Sequence of chain 1.C:
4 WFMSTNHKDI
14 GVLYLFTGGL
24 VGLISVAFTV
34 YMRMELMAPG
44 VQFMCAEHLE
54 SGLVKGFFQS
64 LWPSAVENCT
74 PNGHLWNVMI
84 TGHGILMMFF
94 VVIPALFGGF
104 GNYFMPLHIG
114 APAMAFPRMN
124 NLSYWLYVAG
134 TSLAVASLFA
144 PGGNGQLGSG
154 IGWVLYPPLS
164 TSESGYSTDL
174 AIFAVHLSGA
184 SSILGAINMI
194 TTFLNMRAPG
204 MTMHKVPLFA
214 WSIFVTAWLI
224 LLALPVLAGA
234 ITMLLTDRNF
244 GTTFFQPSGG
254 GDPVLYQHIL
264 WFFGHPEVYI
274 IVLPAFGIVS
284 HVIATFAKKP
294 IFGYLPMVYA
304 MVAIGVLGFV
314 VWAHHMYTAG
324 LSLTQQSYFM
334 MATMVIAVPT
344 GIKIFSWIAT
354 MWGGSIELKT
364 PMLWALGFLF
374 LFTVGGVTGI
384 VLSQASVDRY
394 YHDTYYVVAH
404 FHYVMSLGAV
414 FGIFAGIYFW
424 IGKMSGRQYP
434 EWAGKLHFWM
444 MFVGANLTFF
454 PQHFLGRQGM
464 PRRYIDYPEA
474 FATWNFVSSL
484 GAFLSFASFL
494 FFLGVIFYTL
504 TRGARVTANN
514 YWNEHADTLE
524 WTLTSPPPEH

Binding-site contacts:
Ligand atom C2 contacts residue TRP435 of chain 1.C at 4.1 Å (hydrophobic).
Ligand atom C9 contacts residue TRP435 of chain 1.C at 4.5 Å (hydrophobic).
Ligand atom O5 contacts residue TRP435 of chain 1.C at 4.5 Å.
Ligand atom O61 contacts residue TRP435 of chain 1.C at 4.2 Å.
Ligand atom O49 contacts residue TRP435 of chain 1.C at 4.0 Å.
Ligand atom C1 contacts residue TRP435 of chain 1.C at 4.4 Å (hydrophobic).
Ligand atom O7 contacts residue TRP435 of chain 1.C at 4.0 Å.
Ligand atom C4 contacts residue TRP435 of chain 1.C at 4.2 Å (hydrophobic).
Ligand atom C6 contacts residue TRP435 of chain 1.C at 3.9 Å (hydrophobic).
Ligand atom O16 contacts residue TRP435 of chain 1.C at 4.2 Å.

The small molecule below binds the protein below.
Small molecule (SMILES): CCCCCCCCCCO[C@@H]1O[C@H](CO)[C@@H](O[C@H]2O[C@H](CO)[C@@H](O)[C@H](O)[C@H]2O)[C@H](O)[C@H]1O